Sequence of chain 1.QA:
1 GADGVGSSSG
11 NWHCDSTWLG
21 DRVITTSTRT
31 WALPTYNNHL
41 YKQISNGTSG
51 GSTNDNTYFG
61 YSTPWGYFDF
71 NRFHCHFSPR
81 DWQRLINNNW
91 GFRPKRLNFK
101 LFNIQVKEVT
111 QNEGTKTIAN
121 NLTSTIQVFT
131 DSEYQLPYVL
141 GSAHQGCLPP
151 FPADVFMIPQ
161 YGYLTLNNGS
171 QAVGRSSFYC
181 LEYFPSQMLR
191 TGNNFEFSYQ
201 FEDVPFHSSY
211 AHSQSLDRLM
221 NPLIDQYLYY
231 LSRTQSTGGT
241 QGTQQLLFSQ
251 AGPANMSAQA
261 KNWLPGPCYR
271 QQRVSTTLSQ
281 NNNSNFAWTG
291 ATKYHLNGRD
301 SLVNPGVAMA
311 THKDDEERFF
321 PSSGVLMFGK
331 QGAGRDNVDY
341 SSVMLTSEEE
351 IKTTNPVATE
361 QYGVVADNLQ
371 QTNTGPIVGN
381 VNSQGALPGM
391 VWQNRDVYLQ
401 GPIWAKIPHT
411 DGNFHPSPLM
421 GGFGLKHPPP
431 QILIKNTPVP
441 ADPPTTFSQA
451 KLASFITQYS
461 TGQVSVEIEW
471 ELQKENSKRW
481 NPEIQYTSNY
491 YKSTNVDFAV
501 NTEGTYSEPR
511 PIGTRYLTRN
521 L

Binding-site contacts:
Ligand atom O5' contacts residue DA1 of chain 1.PE at 3.9 Å.
Ligand atom C5' contacts residue DA1 of chain 1.PE at 3.6 Å.
Ligand atom C2' contacts residue PRO205 of chain 1.QA at 4.5 Å (hydrophobic).
Ligand atom C3' contacts residue DA1 of chain 1.PE at 2.6 Å.
Ligand atom O3' contacts residue PRO205 of chain 1.QA at 4.1 Å.
Ligand atom O3' contacts residue DA1 of chain 1.PE at 1.6 Å.
Ligand atom C2' contacts residue DA1 of chain 1.PE at 3.7 Å.
Ligand atom C4' contacts residue DA1 of chain 1.PE at 3.7 Å.

The protein below binds the small molecule below.
Small molecule (SMILES): Nc1ccn([C@H]2C[C@H](O)[C@@H](COP(=O)(O)O)O2)c(=O)n1